Binding-site contacts:
Ligand atom C16 contacts residue HIS92 of chain 1.D at 3.6 Å.
Ligand atom C20 contacts residue SER91 of chain 1.D at 3.8 Å.
Ligand atom O9 contacts residue ILE215 of chain 1.D at 2.6 Å.
Ligand atom O6 contacts residue ASN89 of chain 1.D at 3.7 Å.
Ligand atom S contacts residue ASN89 of chain 1.D at 3.8 Å.
Ligand atom O6 contacts residue SER91 of chain 1.D at 3.7 Å.
Ligand atom C17 contacts residue Y3Z1 of chain 1.DA at 3.3 Å.
Ligand atom C8 contacts residue THR244 of chain 1.D at 3.6 Å.
Ligand atom C20 contacts residue HIS92 of chain 1.D at 3.8 Å.
Ligand atom C19 contacts residue HIS92 of chain 1.D at 3.5 Å.
Ligand atom C7 contacts residue THR244 of chain 1.D at 3.5 Å.
Ligand atom C16 contacts residue Y3Z1 of chain 1.DA at 3.6 Å.
Ligand atom C2 contacts residue GLY211 of chain 1.D at 3.6 Å.
Ligand atom C9 contacts residue Y3Z1 of chain 1.DA at 3.6 Å.
Ligand atom C6 contacts residue THR244 of chain 1.D at 3.8 Å.
Ligand atom O1 contacts residue OXL1 of chain 1.Z at 3.3 Å.
Ligand atom C1 contacts residue ASP212 of chain 1.D at 3.7 Å.
Ligand atom O4 contacts residue SER91 of chain 1.D at 3.7 Å.
Ligand atom C4 contacts residue OXL1 of chain 1.Z at 3.4 Å.
Ligand atom O5 contacts residue ASN89 of chain 1.D at 3.1 Å (h-bond).
Ligand atom C25 contacts residue ILE215 of chain 1.D at 3.0 Å (hydrophobic).
Ligand atom O4 contacts residue HIS92 of chain 1.D at 3.7 Å.
Ligand atom C6 contacts residue Y3Z1 of chain 1.DA at 3.3 Å.
Ligand atom C5 contacts residue OXL1 of chain 1.Z at 3.8 Å.
Ligand atom C contacts residue ASP212 of chain 1.D at 3.3 Å.
Ligand atom O2 contacts residue SER278 of chain 1.D at 3.2 Å.
Ligand atom C12 contacts residue Y3Z1 of chain 1.DA at 3.4 Å.
Ligand atom C1 contacts residue GLY211 of chain 1.D at 3.7 Å.
Ligand atom C3 contacts residue GLY211 of chain 1.D at 3.7 Å.
Ligand atom O2 contacts residue Y3Z1 of chain 1.DA at 2.6 Å (h-bond).
Ligand atom O7 contacts residue GLN245 of chain 1.D at 3.3 Å (h-bond).
Ligand atom C24 contacts residue ILE215 of chain 1.D at 3.4 Å (hydrophobic).
Ligand atom O contacts residue ASP212 of chain 1.D at 2.5 Å (salt-bridge).
Ligand atom O7 contacts residue GLY211 of chain 1.D at 3.7 Å.
Ligand atom C13 contacts residue Y3Z1 of chain 1.DA at 3.5 Å.
Ligand atom O3 contacts residue HIS92 of chain 1.D at 3.4 Å.
Ligand atom C17 contacts residue HIS92 of chain 1.D at 3.4 Å.
Ligand atom C7 contacts residue Y3Z1 of chain 1.DA at 3.3 Å.
Ligand atom O7 contacts residue ARG258 of chain 1.B at 3.4 Å (salt-bridge).
Ligand atom C18 contacts residue HIS92 of chain 1.D at 3.4 Å.

Sequence of chain 1.D:
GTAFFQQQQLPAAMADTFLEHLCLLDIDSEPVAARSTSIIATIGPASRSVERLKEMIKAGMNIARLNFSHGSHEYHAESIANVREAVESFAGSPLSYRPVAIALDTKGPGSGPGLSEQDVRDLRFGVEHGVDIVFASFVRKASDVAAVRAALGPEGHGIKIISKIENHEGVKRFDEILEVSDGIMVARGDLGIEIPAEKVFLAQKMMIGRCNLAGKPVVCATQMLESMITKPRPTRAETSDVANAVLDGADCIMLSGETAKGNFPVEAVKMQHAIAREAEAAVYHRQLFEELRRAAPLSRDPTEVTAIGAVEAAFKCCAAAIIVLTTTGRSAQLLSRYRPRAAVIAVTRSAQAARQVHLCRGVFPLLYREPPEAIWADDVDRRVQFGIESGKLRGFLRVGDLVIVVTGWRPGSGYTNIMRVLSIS

The small molecule below binds the protein below.
Small molecule (SMILES): O=S(=O)(c1ccc(CCN2c3cc(O)c(O)cc3-c3cc(O)c(O)cc3S2(=O)=O)cc1)c1ccc(O)c(O)c1

Sequence of chain 1.B:
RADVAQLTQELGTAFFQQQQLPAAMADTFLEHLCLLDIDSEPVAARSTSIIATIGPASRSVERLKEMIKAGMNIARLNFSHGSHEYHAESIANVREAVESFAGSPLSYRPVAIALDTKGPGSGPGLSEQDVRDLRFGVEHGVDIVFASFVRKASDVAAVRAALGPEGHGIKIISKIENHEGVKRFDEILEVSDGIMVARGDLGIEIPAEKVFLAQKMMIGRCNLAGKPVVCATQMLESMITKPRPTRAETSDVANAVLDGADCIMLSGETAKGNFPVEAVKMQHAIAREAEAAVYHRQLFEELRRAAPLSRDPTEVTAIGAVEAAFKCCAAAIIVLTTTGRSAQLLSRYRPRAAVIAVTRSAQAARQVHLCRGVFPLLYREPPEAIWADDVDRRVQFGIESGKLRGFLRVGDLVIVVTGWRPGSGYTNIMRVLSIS